Sequence of chain 2.A:
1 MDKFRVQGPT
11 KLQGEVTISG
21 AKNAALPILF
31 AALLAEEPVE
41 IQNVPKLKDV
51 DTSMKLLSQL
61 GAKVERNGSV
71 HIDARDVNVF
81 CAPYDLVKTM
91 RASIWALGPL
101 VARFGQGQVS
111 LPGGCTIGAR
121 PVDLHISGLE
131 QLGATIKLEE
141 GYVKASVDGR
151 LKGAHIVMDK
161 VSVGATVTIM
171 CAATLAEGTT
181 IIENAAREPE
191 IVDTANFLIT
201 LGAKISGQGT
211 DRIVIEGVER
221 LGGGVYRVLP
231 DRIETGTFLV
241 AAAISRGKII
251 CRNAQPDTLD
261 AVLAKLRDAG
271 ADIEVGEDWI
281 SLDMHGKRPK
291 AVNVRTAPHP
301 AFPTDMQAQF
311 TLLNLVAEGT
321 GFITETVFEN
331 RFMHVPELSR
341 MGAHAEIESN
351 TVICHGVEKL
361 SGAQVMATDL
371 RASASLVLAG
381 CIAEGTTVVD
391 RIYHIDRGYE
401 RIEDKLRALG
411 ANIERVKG

A protein and the small-molecule ligand that binds it are described below.
Small molecule (SMILES): CC[C@H](O)P(=O)(O)O

Binding-site contacts:
Ligand atom O2 contacts residue UD11 of chain 2.B at 2.9 Å (h-bond).
Ligand atom C1 contacts residue CYS115 of chain 2.A at 1.9 Å (hydrophobic).
Ligand atom P1 contacts residue ARG91 of chain 2.A at 3.8 Å.
Ligand atom C1 contacts residue ARG331 of chain 2.A at 4.5 Å.
Ligand atom O2 contacts residue ARG120 of chain 2.A at 2.8 Å (salt-bridge).
Ligand atom O1 contacts residue CYS115 of chain 2.A at 4.1 Å.
Ligand atom O4 contacts residue GLY114 of chain 2.A at 3.2 Å.
Ligand atom C3 contacts residue ARG331 of chain 2.A at 3.9 Å.
Ligand atom C3 contacts residue ILE117 of chain 2.A at 3.7 Å (hydrophobic).
Ligand atom O1 contacts residue UD11 of chain 2.B at 2.7 Å (h-bond).
Ligand atom C2 contacts residue LEU370 of chain 2.A at 4.0 Å (hydrophobic).
Ligand atom C2 contacts residue UD11 of chain 2.B at 3.7 Å.
Ligand atom O4 contacts residue CYS115 of chain 2.A at 2.8 Å (h-bond).
Ligand atom C3 contacts residue ASP305 of chain 2.A at 4.2 Å.
Ligand atom C2 contacts residue ARG397 of chain 2.A at 4.0 Å.
Ligand atom O2 contacts residue ARG91 of chain 2.A at 3.6 Å.
Ligand atom O3 contacts residue UD11 of chain 2.B at 3.5 Å.
Ligand atom C3 contacts residue UD11 of chain 2.B at 3.5 Å.
Ligand atom O4 contacts residue ARG91 of chain 2.A at 3.5 Å.
Ligand atom O4 contacts residue ARG120 of chain 2.A at 2.9 Å (salt-bridge).
Ligand atom C2 contacts residue CYS115 of chain 2.A at 2.9 Å (hydrophobic).
Ligand atom O3 contacts residue ARG397 of chain 2.A at 3.0 Å (salt-bridge).
Ligand atom P1 contacts residue CYS115 of chain 2.A at 3.8 Å.
Ligand atom O3 contacts residue ARG91 of chain 2.A at 3.7 Å.
Ligand atom O3 contacts residue LYS22 of chain 2.A at 2.8 Å (salt-bridge).
Ligand atom C1 contacts residue LEU370 of chain 2.A at 4.4 Å (hydrophobic).
Ligand atom C3 contacts residue CYS115 of chain 2.A at 2.9 Å (hydrophobic).
Ligand atom C2 contacts residue LYS22 of chain 2.A at 3.8 Å.
Ligand atom O3 contacts residue ASP49 of chain 2.A at 3.9 Å.
Ligand atom C1 contacts residue ARG397 of chain 2.A at 4.3 Å.
Ligand atom P1 contacts residue ARG120 of chain 2.A at 3.7 Å.
Ligand atom C1 contacts residue UD11 of chain 2.B at 4.1 Å.
Ligand atom O4 contacts residue ARG397 of chain 2.A at 3.2 Å (salt-bridge).
Ligand atom P1 contacts residue ARG397 of chain 2.A at 3.6 Å.
Ligand atom O1 contacts residue LYS22 of chain 2.A at 3.3 Å (salt-bridge).
Ligand atom P1 contacts residue LYS22 of chain 2.A at 3.8 Å.
Ligand atom C3 contacts residue ARG120 of chain 2.A at 4.0 Å.
Ligand atom O1 contacts residue ASN23 of chain 2.A at 3.9 Å.
Ligand atom O1 contacts residue LEU370 of chain 2.A at 4.0 Å.
Ligand atom P1 contacts residue UD11 of chain 2.B at 4.0 Å.